Sequence of chain 4.A:
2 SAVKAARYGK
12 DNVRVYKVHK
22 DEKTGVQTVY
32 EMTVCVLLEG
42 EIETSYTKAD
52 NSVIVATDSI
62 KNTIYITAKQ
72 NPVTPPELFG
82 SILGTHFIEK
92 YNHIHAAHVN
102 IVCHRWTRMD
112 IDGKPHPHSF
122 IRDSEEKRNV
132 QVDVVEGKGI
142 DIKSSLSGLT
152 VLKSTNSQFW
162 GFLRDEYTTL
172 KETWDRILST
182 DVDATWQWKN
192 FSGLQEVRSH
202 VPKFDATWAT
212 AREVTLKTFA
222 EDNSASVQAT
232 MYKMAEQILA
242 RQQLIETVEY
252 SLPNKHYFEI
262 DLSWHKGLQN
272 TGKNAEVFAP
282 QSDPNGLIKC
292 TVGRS

The protein below binds the small molecule below.
Small molecule (SMILES): O=c1[nH]c(=O)c2[nH]c(=S)[nH]c2[nH]1

Sequence of chain 3.A:
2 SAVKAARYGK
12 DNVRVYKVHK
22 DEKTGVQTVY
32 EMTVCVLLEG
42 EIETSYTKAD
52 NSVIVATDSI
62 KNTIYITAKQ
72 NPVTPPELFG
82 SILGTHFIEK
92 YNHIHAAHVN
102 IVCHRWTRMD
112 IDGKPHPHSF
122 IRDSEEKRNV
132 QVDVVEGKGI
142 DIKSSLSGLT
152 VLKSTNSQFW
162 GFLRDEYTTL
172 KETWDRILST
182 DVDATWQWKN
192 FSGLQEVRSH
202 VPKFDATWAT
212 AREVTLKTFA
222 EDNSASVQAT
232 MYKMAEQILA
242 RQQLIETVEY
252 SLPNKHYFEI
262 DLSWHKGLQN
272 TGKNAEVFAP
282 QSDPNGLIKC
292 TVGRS

Binding-site contacts:
Ligand atom O6 contacts residue ILE289 of chain 4.A at 3.8 Å.
Ligand atom C8 contacts residue PHE160 of chain 4.A at 3.6 Å (hydrophobic).
Ligand atom O6 contacts residue ILE55 of chain 3.A at 3.5 Å.
Ligand atom C6 contacts residue PHE160 of chain 4.A at 3.5 Å (hydrophobic).
Ligand atom C5 contacts residue PHE160 of chain 4.A at 3.4 Å (hydrophobic).
Ligand atom C4 contacts residue PHE160 of chain 4.A at 3.4 Å (hydrophobic).
Ligand atom O2 contacts residue PHE160 of chain 4.A at 3.8 Å.
Ligand atom N7 contacts residue PHE160 of chain 4.A at 3.6 Å.
Ligand atom N3 contacts residue ASN255 of chain 4.A at 3.5 Å (h-bond).
Ligand atom N3 contacts residue PHE160 of chain 4.A at 3.6 Å.
Ligand atom C8 contacts residue THR58 of chain 3.A at 3.4 Å.
Ligand atom O6 contacts residue THR58 of chain 3.A at 3.7 Å.
Ligand atom C2 contacts residue ARG177 of chain 4.A at 3.4 Å.
Ligand atom S8 contacts residue ASP59 of chain 3.A at 3.2 Å (salt-bridge).
Ligand atom S8 contacts residue ALA57 of chain 3.A at 4.0 Å.
Ligand atom N9 contacts residue ARG177 of chain 4.A at 3.4 Å (salt-bridge).
Ligand atom C6 contacts residue ILE289 of chain 4.A at 4.1 Å (hydrophobic).
Ligand atom N9 contacts residue ASN255 of chain 4.A at 3.8 Å.
Ligand atom C4 contacts residue ARG177 of chain 4.A at 3.5 Å.
Ligand atom N3 contacts residue ARG177 of chain 4.A at 2.9 Å (salt-bridge).
Ligand atom O6 contacts residue TYR9 of chain 3.A at 3.7 Å.
Ligand atom N7 contacts residue THR58 of chain 3.A at 3.0 Å (h-bond).
Ligand atom C6 contacts residue GLN229 of chain 4.A at 3.8 Å.
Ligand atom N1 contacts residue GLN229 of chain 4.A at 3.0 Å (h-bond).
Ligand atom N9 contacts residue PHE160 of chain 4.A at 3.5 Å.
Ligand atom C5 contacts residue THR58 of chain 3.A at 4.0 Å.
Ligand atom O2 contacts residue SER227 of chain 4.A at 3.3 Å.
Ligand atom N7 contacts residue ALA57 of chain 3.A at 3.9 Å.
Ligand atom O6 contacts residue GLN229 of chain 4.A at 3.1 Å (h-bond).
Ligand atom O6 contacts residue PHE160 of chain 4.A at 4.0 Å.
Ligand atom O2 contacts residue VAL228 of chain 4.A at 2.7 Å (h-bond).
Ligand atom S8 contacts residue LEU171 of chain 4.A at 3.7 Å.
Ligand atom C4 contacts residue ASN255 of chain 4.A at 3.7 Å.
Ligand atom C2 contacts residue GLN229 of chain 4.A at 3.7 Å.
Ligand atom C2 contacts residue VAL228 of chain 4.A at 3.8 Å (hydrophobic).
Ligand atom O2 contacts residue ARG177 of chain 4.A at 2.9 Å (salt-bridge).
Ligand atom N1 contacts residue PHE160 of chain 4.A at 3.6 Å.
Ligand atom O2 contacts residue GLN229 of chain 4.A at 3.6 Å.
Ligand atom S8 contacts residue THR58 of chain 3.A at 3.3 Å (h-bond).
Ligand atom C2 contacts residue PHE160 of chain 4.A at 3.6 Å (hydrophobic).